This protein binds this small molecule.
Small molecule (SMILES): CC(=O)N[C@H]1[C@H](O[C@H]2[C@H](O)[C@@H](NC(C)=O)CO[C@@H]2CO)O[C@H](CO)[C@@H](O)[C@@H]1O

Sequence of chain 1.C:
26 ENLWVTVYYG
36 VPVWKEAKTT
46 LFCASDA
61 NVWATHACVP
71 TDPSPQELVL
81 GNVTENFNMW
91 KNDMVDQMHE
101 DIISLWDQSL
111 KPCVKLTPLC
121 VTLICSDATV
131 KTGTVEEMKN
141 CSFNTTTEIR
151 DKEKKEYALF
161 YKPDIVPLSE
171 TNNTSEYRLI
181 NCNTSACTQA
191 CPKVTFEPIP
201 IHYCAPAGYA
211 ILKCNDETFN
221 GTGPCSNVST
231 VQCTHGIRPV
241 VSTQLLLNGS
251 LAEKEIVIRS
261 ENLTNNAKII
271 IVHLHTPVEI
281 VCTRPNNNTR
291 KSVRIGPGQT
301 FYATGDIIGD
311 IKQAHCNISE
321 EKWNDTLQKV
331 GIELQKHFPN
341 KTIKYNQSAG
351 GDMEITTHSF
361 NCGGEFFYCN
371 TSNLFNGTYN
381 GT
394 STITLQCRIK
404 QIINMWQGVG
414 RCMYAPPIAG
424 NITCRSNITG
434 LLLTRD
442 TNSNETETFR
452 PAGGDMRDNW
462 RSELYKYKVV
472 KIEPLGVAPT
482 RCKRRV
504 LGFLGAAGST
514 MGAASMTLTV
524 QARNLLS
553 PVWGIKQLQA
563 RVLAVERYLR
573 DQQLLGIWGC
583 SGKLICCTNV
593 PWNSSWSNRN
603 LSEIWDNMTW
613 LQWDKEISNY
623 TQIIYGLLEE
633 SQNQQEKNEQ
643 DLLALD

Binding-site contacts:
Ligand atom C6 contacts residue THR264 of chain 1.C at 3.5 Å.
Ligand atom C4 contacts residue ASN262 of chain 1.C at 4.3 Å.
Ligand atom C3 contacts residue ASN262 of chain 1.C at 3.8 Å.
Ligand atom O6 contacts residue THR264 of chain 1.C at 2.8 Å (h-bond).
Ligand atom O5 contacts residue ASN265 of chain 1.C at 3.9 Å.
Ligand atom C5 contacts residue ASN262 of chain 1.C at 3.7 Å.
Ligand atom C1 contacts residue THR264 of chain 1.C at 3.5 Å.
Ligand atom C1 contacts residue ASN262 of chain 1.C at 1.4 Å.
Ligand atom C7 contacts residue ASN262 of chain 1.C at 4.0 Å.
Ligand atom O6 contacts residue ASN265 of chain 1.C at 3.5 Å (h-bond).
Ligand atom C5 contacts residue THR264 of chain 1.C at 3.2 Å.
Ligand atom C2 contacts residue ASN262 of chain 1.C at 2.5 Å.
Ligand atom N2 contacts residue ASN262 of chain 1.C at 2.9 Å (h-bond).
Ligand atom O5 contacts residue THR264 of chain 1.C at 3.0 Å (h-bond).
Ligand atom O5 contacts residue ASN262 of chain 1.C at 2.3 Å (h-bond).